Binding-site contacts:
Ligand atom O contacts residue GLN53 of chain 1.A at 3.4 Å (h-bond).
Ligand atom CM contacts residue GLY116 of chain 1.A at 3.8 Å.
Ligand atom CB contacts residue HIS117 of chain 1.A at 3.4 Å.
Ligand atom C contacts residue GLN55 of chain 1.A at 1.3 Å.
Ligand atom CA contacts residue GLN55 of chain 1.A at 2.4 Å.
Ligand atom O contacts residue ASP56 of chain 1.A at 3.4 Å (salt-bridge).
Ligand atom O contacts residue ILE118 of chain 1.A at 3.7 Å.
Ligand atom CB contacts residue GLN53 of chain 1.A at 3.7 Å.
Ligand atom CA contacts residue GLN135 of chain 1.A at 3.4 Å.
Ligand atom N contacts residue EPE1 of chain 1.H at 3.6 Å.
Ligand atom SG contacts residue EPE1 of chain 1.H at 3.6 Å (h-bond).
Ligand atom N contacts residue GLN55 of chain 1.A at 2.8 Å (h-bond).
Ligand atom CM contacts residue TRP115 of chain 1.A at 3.8 Å (hydrophobic).
Ligand atom C contacts residue GLN53 of chain 1.A at 3.0 Å.
Ligand atom CB contacts residue GLN55 of chain 1.A at 3.2 Å.
Ligand atom SG contacts residue ALA76 of chain 1.A at 3.8 Å.
Ligand atom CB contacts residue ILE118 of chain 1.A at 3.7 Å (hydrophobic).
Ligand atom SG contacts residue ILE118 of chain 1.A at 3.6 Å.
Ligand atom CM contacts residue EPE1 of chain 1.H at 3.6 Å.
Ligand atom SG contacts residue GLN55 of chain 1.A at 3.1 Å (h-bond).
Ligand atom N contacts residue GLN135 of chain 1.A at 3.8 Å.
Ligand atom O contacts residue ILE58 of chain 1.A at 3.9 Å.
Ligand atom C contacts residue LEU57 of chain 1.A at 4.2 Å (hydrophobic).
Ligand atom O contacts residue GLN55 of chain 1.A at 2.3 Å (h-bond).
Ligand atom HG contacts residue EPE1 of chain 1.H at 3.5 Å.
Ligand atom CB contacts residue GLN135 of chain 1.A at 3.2 Å.
Ligand atom CM contacts residue GLN53 of chain 1.A at 4.2 Å.
Ligand atom CA contacts residue GLN53 of chain 1.A at 2.4 Å.
Ligand atom C contacts residue EPE1 of chain 1.H at 4.1 Å.
Ligand atom HG contacts residue HIS117 of chain 1.A at 4.2 Å.
Ligand atom N contacts residue ASP56 of chain 1.A at 4.3 Å.
Ligand atom C contacts residue ASP56 of chain 1.A at 3.3 Å.
Ligand atom N contacts residue ASN136 of chain 1.A at 4.0 Å.
Ligand atom O contacts residue LEU57 of chain 1.A at 3.4 Å (h-bond).
Ligand atom CA contacts residue EPE1 of chain 1.H at 4.2 Å.
Ligand atom SG contacts residue HIS117 of chain 1.A at 3.7 Å.
Ligand atom HG contacts residue GLY116 of chain 1.A at 3.3 Å.
Ligand atom N contacts residue GLN53 of chain 1.A at 1.3 Å.
Ligand atom C contacts residue ILE118 of chain 1.A at 3.8 Å (hydrophobic).
Ligand atom SG contacts residue GLY116 of chain 1.A at 4.3 Å.

Sequence of chain 1.A:
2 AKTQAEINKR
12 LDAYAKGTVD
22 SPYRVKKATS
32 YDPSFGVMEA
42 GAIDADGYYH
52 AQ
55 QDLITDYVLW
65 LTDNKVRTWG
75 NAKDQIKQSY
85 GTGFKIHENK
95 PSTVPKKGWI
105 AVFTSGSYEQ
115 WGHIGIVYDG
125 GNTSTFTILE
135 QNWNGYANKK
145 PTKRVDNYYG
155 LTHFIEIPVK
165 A

A protein and the small-molecule ligand that binds it are described below.
Small molecule (SMILES): C[Hg]SC[C@H](N)C(=O)O